Sequence of chain 1.A:
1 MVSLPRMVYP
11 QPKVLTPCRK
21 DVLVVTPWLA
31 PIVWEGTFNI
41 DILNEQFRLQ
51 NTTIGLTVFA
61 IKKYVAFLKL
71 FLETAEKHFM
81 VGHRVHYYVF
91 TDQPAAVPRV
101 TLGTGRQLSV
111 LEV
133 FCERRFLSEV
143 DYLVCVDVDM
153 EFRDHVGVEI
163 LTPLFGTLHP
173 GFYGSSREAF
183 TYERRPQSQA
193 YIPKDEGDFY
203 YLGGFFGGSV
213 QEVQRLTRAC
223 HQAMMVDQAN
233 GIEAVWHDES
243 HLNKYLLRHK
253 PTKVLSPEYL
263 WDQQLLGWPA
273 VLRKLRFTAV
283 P

A small-molecule ligand and the protein it binds are described below.
Small molecule (SMILES): CCCCCCO[C@@H]1O[C@H](CO)[C@H](O)[C@H](N)[C@H]1O[C@@H]1O[C@@H](C)[C@@H](O)[C@@H](O)[C@@H]1O

Binding-site contacts:
Ligand atom C2' contacts residue LEU267 of chain 1.A at 3.8 Å (hydrophobic).
Ligand atom C6' contacts residue LEU268 of chain 1.A at 4.1 Å (hydrophobic).
Ligand atom C6' contacts residue ASP264 of chain 1.A at 3.1 Å.
Ligand atom C1 contacts residue HIS171 of chain 1.A at 3.9 Å.
Ligand atom O1 contacts residue HIS171 of chain 1.A at 3.6 Å (h-bond).
Ligand atom N3 contacts residue UDP1 of chain 1.I at 2.8 Å (h-bond).
Ligand atom C6 contacts residue TYR202 of chain 1.A at 3.7 Å (hydrophobic).
Ligand atom C5 contacts residue TRP238 of chain 1.A at 3.8 Å (hydrophobic).
Ligand atom O6 contacts residue PHE174 of chain 1.A at 3.0 Å.
Ligand atom C4 contacts residue HIS171 of chain 1.A at 3.9 Å.
Ligand atom C6 contacts residue GLU241 of chain 1.A at 3.5 Å.
Ligand atom C5 contacts residue GLU241 of chain 1.A at 4.0 Å.
Ligand atom C5' contacts residue LEU268 of chain 1.A at 3.5 Å (hydrophobic).
Ligand atom O6 contacts residue THR183 of chain 1.A at 2.5 Å (h-bond).
Ligand atom C3 contacts residue UDP1 of chain 1.I at 4.0 Å.
Ligand atom C5' contacts residue ASP264 of chain 1.A at 3.8 Å.
Ligand atom O4 contacts residue ASP264 of chain 1.A at 4.0 Å.
Ligand atom C6 contacts residue TRP238 of chain 1.A at 3.8 Å (hydrophobic).
Ligand atom C4' contacts residue LEU267 of chain 1.A at 3.4 Å (hydrophobic).
Ligand atom C6 contacts residue HIS171 of chain 1.A at 3.9 Å.
Ligand atom O4 contacts residue HIS171 of chain 1.A at 2.9 Å.
Ligand atom C4 contacts residue TRP238 of chain 1.A at 3.6 Å (hydrophobic).
Ligand atom C2 contacts residue UDP1 of chain 1.I at 3.5 Å.
Ligand atom O5 contacts residue UDP1 of chain 1.I at 3.3 Å (h-bond).
Ligand atom C6' contacts residue PRO172 of chain 1.A at 3.8 Å (hydrophobic).
Ligand atom O5 contacts residue HIS171 of chain 1.A at 3.2 Å.
Ligand atom C6 contacts residue THR183 of chain 1.A at 3.2 Å.
Ligand atom C3 contacts residue TRP238 of chain 1.A at 3.7 Å (hydrophobic).
Ligand atom O6 contacts residue TRP238 of chain 1.A at 3.6 Å.
Ligand atom C5 contacts residue HIS171 of chain 1.A at 3.8 Å.
Ligand atom O5 contacts residue PHE174 of chain 1.A at 3.8 Å.
Ligand atom O2 contacts residue UDP1 of chain 1.I at 4.1 Å.
Ligand atom O4 contacts residue GLU241 of chain 1.A at 2.6 Å (salt-bridge).
Ligand atom C4 contacts residue GLU241 of chain 1.A at 3.4 Å.
Ligand atom C6 contacts residue PHE174 of chain 1.A at 3.7 Å (hydrophobic).
Ligand atom O2 contacts residue UDP1 of chain 1.I at 3.9 Å.
Ligand atom C3' contacts residue LEU267 of chain 1.A at 3.7 Å (hydrophobic).
Ligand atom C2 contacts residue HIS171 of chain 1.A at 4.0 Å.
Ligand atom C5' contacts residue LEU267 of chain 1.A at 3.9 Å (hydrophobic).
Ligand atom C1 contacts residue UDP1 of chain 1.I at 3.0 Å.